This protein binds this small molecule.
Small molecule (SMILES): CCO/N=C/c1ccc(OCC[C@@H](C)CCN2CCN(c3ccnc(C(N)=O)c3)C2=O)cc1

Binding-site contacts:
Ligand atom CAN contacts residue PHE155 of chain 39.A at 3.8 Å (hydrophobic).
Ligand atom CAZ contacts residue TRP203 of chain 39.A at 3.5 Å (hydrophobic).
Ligand atom CAI contacts residue PHE135 of chain 39.A at 3.7 Å (hydrophobic).
Ligand atom CAH contacts residue GLN202 of chain 39.A at 3.2 Å.
Ligand atom CAA contacts residue VAL179 of chain 39.A at 3.2 Å (hydrophobic).
Ligand atom CAT contacts residue ASN228 of chain 39.A at 3.5 Å.
Ligand atom CAA contacts residue TYR153 of chain 39.A at 3.5 Å (hydrophobic).
Ligand atom CAS contacts residue TRP203 of chain 39.A at 3.8 Å (hydrophobic).
Ligand atom NAC contacts residue ASP112 of chain 39.A at 2.5 Å (salt-bridge).
Ligand atom CAJ contacts residue PHE155 of chain 39.A at 3.7 Å (hydrophobic).
Ligand atom CAL contacts residue ILE111 of chain 39.A at 3.7 Å (hydrophobic).
Ligand atom CBB contacts residue ILE111 of chain 39.A at 3.6 Å (hydrophobic).
Ligand atom CAG contacts residue TRP203 of chain 39.A at 3.7 Å (hydrophobic).
Ligand atom OAD contacts residue ALA275 of chain 39.A at 3.2 Å.
Ligand atom CAP contacts residue ILE111 of chain 39.A at 3.8 Å (hydrophobic).
Ligand atom CBC contacts residue ASN228 of chain 39.A at 3.8 Å.
Ligand atom CAG contacts residue GLN202 of chain 39.A at 3.3 Å.
Ligand atom CBC contacts residue TRP203 of chain 39.A at 3.6 Å (hydrophobic).
Ligand atom NAU contacts residue PHE155 of chain 39.A at 3.7 Å.
Ligand atom CAT contacts residue TRP203 of chain 39.A at 3.6 Å (hydrophobic).
Ligand atom CAH contacts residue TRP203 of chain 39.A at 3.5 Å (hydrophobic).
Ligand atom CAN contacts residue PRO177 of chain 39.A at 3.4 Å (hydrophobic).
Ligand atom OAE contacts residue ILE113 of chain 39.A at 3.3 Å (h-bond).
Ligand atom OAX contacts residue MET195 of chain 39.A at 3.6 Å.
Ligand atom CAO contacts residue ILE111 of chain 39.A at 3.8 Å (hydrophobic).
Ligand atom CAL contacts residue PHE155 of chain 39.A at 3.6 Å (hydrophobic).
Ligand atom CAA contacts residue PRO177 of chain 39.A at 3.5 Å (hydrophobic).
Ligand atom CAA contacts residue SER178 of chain 39.A at 3.5 Å.
Ligand atom CAY contacts residue ASP112 of chain 39.A at 3.8 Å.
Ligand atom CAH contacts residue ASN228 of chain 39.A at 3.4 Å.
Ligand atom CAO contacts residue PHE135 of chain 39.A at 3.8 Å (hydrophobic).
Ligand atom CAK contacts residue PHE135 of chain 39.A at 3.6 Å (hydrophobic).
Ligand atom OAX contacts residue ILE111 of chain 39.A at 3.5 Å.
Ligand atom NAC contacts residue THR114 of chain 39.A at 3.3 Å (h-bond).
Ligand atom OAD contacts residue LYS274 of chain 39.A at 3.0 Å (salt-bridge).
Ligand atom CAY contacts residue THR114 of chain 39.A at 3.8 Å.
Ligand atom NBG contacts residue TRP203 of chain 39.A at 3.3 Å.
Ligand atom CAS contacts residue TYR201 of chain 39.A at 3.5 Å (hydrophobic).
Ligand atom CAG contacts residue ASN228 of chain 39.A at 3.6 Å.
Ligand atom OAE contacts residue ASP112 of chain 39.A at 3.6 Å.

Sequence of chain 40.C:
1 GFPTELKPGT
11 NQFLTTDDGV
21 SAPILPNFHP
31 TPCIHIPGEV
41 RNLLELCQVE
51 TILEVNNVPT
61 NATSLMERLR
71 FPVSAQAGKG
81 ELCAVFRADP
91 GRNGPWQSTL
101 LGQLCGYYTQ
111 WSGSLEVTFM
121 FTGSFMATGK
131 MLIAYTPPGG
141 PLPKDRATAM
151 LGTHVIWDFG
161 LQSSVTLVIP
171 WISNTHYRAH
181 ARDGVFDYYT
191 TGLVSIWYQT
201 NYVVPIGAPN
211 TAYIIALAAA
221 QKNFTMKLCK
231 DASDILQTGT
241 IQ

Sequence of chain 39.A:
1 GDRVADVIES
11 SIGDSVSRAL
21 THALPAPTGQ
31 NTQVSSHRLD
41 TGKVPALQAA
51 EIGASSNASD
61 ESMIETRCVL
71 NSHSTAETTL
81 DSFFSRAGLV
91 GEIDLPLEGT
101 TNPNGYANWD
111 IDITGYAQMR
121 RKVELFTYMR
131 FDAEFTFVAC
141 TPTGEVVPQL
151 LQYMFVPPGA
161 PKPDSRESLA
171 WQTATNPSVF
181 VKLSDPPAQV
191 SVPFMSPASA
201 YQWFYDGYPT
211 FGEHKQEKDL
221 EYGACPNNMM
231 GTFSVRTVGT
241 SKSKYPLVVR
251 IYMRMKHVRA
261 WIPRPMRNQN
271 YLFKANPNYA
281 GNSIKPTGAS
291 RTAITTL

Sequence of chain 39.C:
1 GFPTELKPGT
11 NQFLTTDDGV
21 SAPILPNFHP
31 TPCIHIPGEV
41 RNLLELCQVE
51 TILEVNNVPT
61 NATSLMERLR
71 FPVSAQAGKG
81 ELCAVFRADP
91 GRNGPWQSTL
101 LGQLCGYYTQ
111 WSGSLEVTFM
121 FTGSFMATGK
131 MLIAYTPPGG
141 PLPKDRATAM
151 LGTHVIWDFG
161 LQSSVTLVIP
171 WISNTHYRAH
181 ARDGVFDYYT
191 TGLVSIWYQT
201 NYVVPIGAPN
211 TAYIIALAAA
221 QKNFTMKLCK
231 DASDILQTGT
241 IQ